This small molecule binds to this protein.
Small molecule (SMILES): Nc1ncnc2c1ncn2[C@@H]1O[C@H](CO[P](=O)(O)O[P](=O)(O)NP(=O)(O)O)[C@@H](O)[C@H]1O

Sequence of chain 1.C:
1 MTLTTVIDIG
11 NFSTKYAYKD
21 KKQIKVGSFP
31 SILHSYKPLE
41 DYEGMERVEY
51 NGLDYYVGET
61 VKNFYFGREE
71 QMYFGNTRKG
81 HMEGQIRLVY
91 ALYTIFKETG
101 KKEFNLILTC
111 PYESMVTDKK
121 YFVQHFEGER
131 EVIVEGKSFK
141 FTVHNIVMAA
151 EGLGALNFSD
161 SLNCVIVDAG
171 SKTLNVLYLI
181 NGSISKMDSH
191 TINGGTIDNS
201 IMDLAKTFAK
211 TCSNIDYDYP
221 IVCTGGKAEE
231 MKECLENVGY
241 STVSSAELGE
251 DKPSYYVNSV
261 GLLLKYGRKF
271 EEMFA

Binding-site contacts:
Ligand atom O1B contacts residue LYS15 of chain 1.C at 2.7 Å (salt-bridge).
Ligand atom C8 contacts residue TYR255 of chain 1.C at 3.4 Å (hydrophobic).
Ligand atom O3' contacts residue PHE12 of chain 1.C at 3.7 Å.
Ligand atom O1B contacts residue ASP8 of chain 1.C at 3.7 Å.
Ligand atom O3G contacts residue GLU151 of chain 1.C at 3.0 Å (salt-bridge).
Ligand atom O5' contacts residue GLY226 of chain 1.C at 3.4 Å.
Ligand atom N3 contacts residue TYR255 of chain 1.C at 3.4 Å.
Ligand atom O1A contacts residue PHE12 of chain 1.C at 3.5 Å.
Ligand atom C3' contacts residue PHE12 of chain 1.C at 3.7 Å (hydrophobic).
Ligand atom O1G contacts residue ASN11 of chain 1.C at 3.0 Å (h-bond).
Ligand atom C4' contacts residue GLY226 of chain 1.C at 3.4 Å.
Ligand atom C4 contacts residue TYR255 of chain 1.C at 3.5 Å (hydrophobic).
Ligand atom C2 contacts residue TYR255 of chain 1.C at 3.5 Å (hydrophobic).
Ligand atom C5 contacts residue TYR255 of chain 1.C at 3.3 Å (hydrophobic).
Ligand atom O2A contacts residue SER171 of chain 1.C at 2.6 Å (h-bond).
Ligand atom N3B contacts residue GLY10 of chain 1.C at 3.5 Å.
Ligand atom C8 contacts residue SER13 of chain 1.C at 3.4 Å.
Ligand atom PG contacts residue SER171 of chain 1.C at 3.8 Å.
Ligand atom O2G contacts residue SER171 of chain 1.C at 2.5 Å (h-bond).
Ligand atom O4' contacts residue GLY226 of chain 1.C at 3.4 Å.
Ligand atom C6 contacts residue TYR255 of chain 1.C at 3.4 Å (hydrophobic).
Ligand atom N3B contacts residue ASN11 of chain 1.C at 3.7 Å.
Ligand atom N9 contacts residue TYR255 of chain 1.C at 3.5 Å.
Ligand atom N7 contacts residue PHE12 of chain 1.C at 3.3 Å.
Ligand atom O1G contacts residue GLY10 of chain 1.C at 3.5 Å.
Ligand atom O2A contacts residue GLY170 of chain 1.C at 3.6 Å.
Ligand atom PG contacts residue GLU151 of chain 1.C at 3.7 Å.
Ligand atom O2B contacts residue ASN258 of chain 1.C at 3.0 Å (h-bond).
Ligand atom N1 contacts residue TYR255 of chain 1.C at 3.2 Å (h-bond).
Ligand atom N7 contacts residue SER13 of chain 1.C at 2.7 Å (h-bond).
Ligand atom C1' contacts residue TYR255 of chain 1.C at 3.6 Å (hydrophobic).
Ligand atom O2G contacts residue GLY170 of chain 1.C at 3.0 Å.
Ligand atom O2A contacts residue PHE12 of chain 1.C at 3.3 Å.
Ligand atom C5' contacts residue SER171 of chain 1.C at 3.7 Å.
Ligand atom O1G contacts residue GLU151 of chain 1.C at 3.2 Å (salt-bridge).
Ligand atom C8 contacts residue PHE12 of chain 1.C at 3.2 Å (hydrophobic).
Ligand atom N7 contacts residue TYR255 of chain 1.C at 3.4 Å.
Ligand atom C5 contacts residue PHE12 of chain 1.C at 3.7 Å (hydrophobic).
Ligand atom O4' contacts residue TYR255 of chain 1.C at 3.4 Å.
Ligand atom PA contacts residue SER171 of chain 1.C at 3.7 Å.